A small-molecule ligand and the protein it binds are described below.
Small molecule (SMILES): CCCCCCCC(=O)OC[C@H](COP(=O)(O)O[C@@H]1[C@H](O)[C@H](O)[C@@H](OP(=O)(O)O)[C@H](OP(=O)(O)O)[C@H]1O)OC(=O)CCCCCCC

Sequence of chain 1.D:
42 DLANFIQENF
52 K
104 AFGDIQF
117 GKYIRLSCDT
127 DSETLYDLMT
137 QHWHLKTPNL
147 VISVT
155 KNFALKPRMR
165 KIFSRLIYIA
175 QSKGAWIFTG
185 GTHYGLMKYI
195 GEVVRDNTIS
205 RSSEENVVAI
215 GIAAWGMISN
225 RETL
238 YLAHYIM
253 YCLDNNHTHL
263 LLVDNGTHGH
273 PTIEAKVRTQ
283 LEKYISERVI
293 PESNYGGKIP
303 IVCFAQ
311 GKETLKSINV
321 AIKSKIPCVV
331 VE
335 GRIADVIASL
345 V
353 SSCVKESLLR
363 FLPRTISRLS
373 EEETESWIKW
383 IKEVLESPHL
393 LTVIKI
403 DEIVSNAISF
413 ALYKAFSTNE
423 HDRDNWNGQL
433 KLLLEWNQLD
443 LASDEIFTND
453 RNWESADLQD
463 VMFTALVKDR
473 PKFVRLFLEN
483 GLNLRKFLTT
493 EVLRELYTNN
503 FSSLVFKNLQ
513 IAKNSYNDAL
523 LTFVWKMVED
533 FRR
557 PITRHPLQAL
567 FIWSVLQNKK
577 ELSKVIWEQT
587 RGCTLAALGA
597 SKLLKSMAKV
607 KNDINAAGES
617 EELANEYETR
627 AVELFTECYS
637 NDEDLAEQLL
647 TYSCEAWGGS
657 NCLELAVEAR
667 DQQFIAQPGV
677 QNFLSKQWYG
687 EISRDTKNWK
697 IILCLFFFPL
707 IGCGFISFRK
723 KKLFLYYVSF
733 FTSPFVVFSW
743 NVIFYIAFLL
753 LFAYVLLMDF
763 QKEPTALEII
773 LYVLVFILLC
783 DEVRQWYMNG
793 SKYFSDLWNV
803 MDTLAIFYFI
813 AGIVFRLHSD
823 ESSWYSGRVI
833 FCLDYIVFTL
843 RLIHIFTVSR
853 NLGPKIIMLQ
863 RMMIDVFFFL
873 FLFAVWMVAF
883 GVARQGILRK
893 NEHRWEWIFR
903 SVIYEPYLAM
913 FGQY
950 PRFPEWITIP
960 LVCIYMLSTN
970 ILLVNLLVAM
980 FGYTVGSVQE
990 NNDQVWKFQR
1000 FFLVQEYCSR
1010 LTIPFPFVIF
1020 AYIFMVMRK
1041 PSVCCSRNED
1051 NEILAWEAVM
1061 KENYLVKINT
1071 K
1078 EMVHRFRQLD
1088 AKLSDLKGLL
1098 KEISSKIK

Binding-site contacts:
Ligand atom C1B contacts residue PHE737 of chain 1.B at 4.4 Å (hydrophobic).
Ligand atom C3C contacts residue PHE737 of chain 1.B at 3.9 Å (hydrophobic).
Ligand atom C3A contacts residue LEU854 of chain 1.B at 3.8 Å (hydrophobic).
Ligand atom C2A contacts residue LEU854 of chain 1.B at 4.3 Å (hydrophobic).
Ligand atom C7B contacts residue ILE698 of chain 1.B at 4.4 Å (hydrophobic).
Ligand atom O1B contacts residue SER851 of chain 1.B at 4.4 Å.
Ligand atom O43 contacts residue LYS607 of chain 1.D at 4.5 Å.
Ligand atom O51 contacts residue ARG999 of chain 1.B at 3.7 Å.
Ligand atom C2B contacts residue SER851 of chain 1.B at 3.9 Å.
Ligand atom C5A contacts residue TRP684 of chain 1.B at 4.3 Å (hydrophobic).
Ligand atom C3B contacts residue PHE740 of chain 1.B at 4.4 Å (hydrophobic).
Ligand atom O1B contacts residue PHE737 of chain 1.B at 4.1 Å.
Ligand atom C1B contacts residue SER851 of chain 1.B at 4.1 Å.
Ligand atom O6 contacts residue ARG999 of chain 1.B at 4.2 Å.
Ligand atom O1B contacts residue PHE740 of chain 1.B at 3.8 Å.
Ligand atom C5B contacts residue SER741 of chain 1.B at 4.3 Å.
Ligand atom O53 contacts residue LYS607 of chain 1.D at 4.3 Å.
Ligand atom C4A contacts residue LEU854 of chain 1.B at 3.7 Å (hydrophobic).
Ligand atom O1A contacts residue ARG999 of chain 1.B at 4.1 Å.
Ligand atom C6A contacts residue PHE740 of chain 1.B at 4.4 Å (hydrophobic).
Ligand atom C6A contacts residue LEU854 of chain 1.B at 4.4 Å (hydrophobic).
Ligand atom C5A contacts residue LEU854 of chain 1.B at 3.7 Å (hydrophobic).
Ligand atom C1C contacts residue ASN694 of chain 1.B at 3.6 Å.
Ligand atom O52 contacts residue ARG690 of chain 1.B at 4.4 Å.
Ligand atom O13 contacts residue ASN694 of chain 1.B at 3.9 Å.
Ligand atom C8B contacts residue ILE745 of chain 1.B at 4.3 Å (hydrophobic).
Ligand atom C6A contacts residue TYR1006 of chain 1.B at 4.0 Å (hydrophobic).

Sequence of chain 1.B:
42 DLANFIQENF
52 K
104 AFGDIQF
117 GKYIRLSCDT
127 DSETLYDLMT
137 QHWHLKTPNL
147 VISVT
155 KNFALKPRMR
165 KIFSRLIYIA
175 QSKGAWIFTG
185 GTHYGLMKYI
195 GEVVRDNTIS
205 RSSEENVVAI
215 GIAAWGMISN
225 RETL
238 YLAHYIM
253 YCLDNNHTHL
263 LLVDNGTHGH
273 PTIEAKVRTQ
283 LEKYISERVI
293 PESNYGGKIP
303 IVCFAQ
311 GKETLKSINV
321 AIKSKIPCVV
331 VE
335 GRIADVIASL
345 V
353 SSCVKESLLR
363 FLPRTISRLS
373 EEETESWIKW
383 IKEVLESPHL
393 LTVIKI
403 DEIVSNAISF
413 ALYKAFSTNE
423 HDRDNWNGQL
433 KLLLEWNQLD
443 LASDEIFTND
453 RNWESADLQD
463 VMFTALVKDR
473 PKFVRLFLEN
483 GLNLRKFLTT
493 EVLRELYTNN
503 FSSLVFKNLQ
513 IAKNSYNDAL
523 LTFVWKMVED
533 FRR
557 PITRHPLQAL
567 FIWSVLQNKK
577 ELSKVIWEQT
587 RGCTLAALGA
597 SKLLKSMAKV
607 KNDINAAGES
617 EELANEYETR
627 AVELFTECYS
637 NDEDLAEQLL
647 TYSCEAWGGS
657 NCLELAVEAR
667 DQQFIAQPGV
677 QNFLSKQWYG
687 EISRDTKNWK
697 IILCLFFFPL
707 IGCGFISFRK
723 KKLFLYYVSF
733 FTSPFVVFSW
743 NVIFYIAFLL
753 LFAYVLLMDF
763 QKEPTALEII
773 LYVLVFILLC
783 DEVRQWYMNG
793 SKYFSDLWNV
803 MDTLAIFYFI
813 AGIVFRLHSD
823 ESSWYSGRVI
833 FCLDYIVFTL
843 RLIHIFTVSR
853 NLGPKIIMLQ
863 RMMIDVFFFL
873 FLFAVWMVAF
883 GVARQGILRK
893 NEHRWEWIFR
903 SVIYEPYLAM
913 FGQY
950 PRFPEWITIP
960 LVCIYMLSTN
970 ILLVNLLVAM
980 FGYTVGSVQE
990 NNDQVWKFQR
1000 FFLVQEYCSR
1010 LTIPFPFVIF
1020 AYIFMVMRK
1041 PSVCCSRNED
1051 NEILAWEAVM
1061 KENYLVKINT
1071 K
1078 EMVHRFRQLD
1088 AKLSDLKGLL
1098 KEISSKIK